Sequence of chain 1.A:
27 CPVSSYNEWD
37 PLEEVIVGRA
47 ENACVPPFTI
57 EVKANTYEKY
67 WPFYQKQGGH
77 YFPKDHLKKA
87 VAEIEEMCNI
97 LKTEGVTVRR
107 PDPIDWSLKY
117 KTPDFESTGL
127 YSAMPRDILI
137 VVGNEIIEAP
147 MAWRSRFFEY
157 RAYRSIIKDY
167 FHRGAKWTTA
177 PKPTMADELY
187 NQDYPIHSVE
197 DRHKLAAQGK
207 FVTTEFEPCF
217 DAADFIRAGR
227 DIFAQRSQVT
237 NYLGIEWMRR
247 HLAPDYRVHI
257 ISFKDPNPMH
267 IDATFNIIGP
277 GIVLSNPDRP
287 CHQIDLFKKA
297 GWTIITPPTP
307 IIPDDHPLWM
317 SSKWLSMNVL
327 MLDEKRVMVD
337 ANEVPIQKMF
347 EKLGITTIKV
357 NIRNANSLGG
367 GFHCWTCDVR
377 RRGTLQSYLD

Binding-site contacts:
Ligand atom C contacts residue SER318 of chain 1.A at 3.5 Å.
Ligand atom CA contacts residue ALA269 of chain 1.A at 4.2 Å (hydrophobic).
Ligand atom O contacts residue SER318 of chain 1.A at 2.7 Å (h-bond).
Ligand atom C contacts residue ARG285 of chain 1.A at 3.7 Å.
Ligand atom OXT contacts residue SER317 of chain 1.A at 3.2 Å.
Ligand atom CA contacts residue ARG285 of chain 1.A at 4.3 Å.
Ligand atom CA contacts residue SER317 of chain 1.A at 4.4 Å.
Ligand atom C contacts residue ALA269 of chain 1.A at 4.3 Å (hydrophobic).
Ligand atom CB contacts residue SER317 of chain 1.A at 4.2 Å.
Ligand atom OXT contacts residue SER318 of chain 1.A at 2.8 Å (h-bond).
Ligand atom O contacts residue ALA269 of chain 1.A at 3.6 Å.
Ligand atom CA contacts residue MET265 of chain 1.A at 3.6 Å (hydrophobic).
Ligand atom OXT contacts residue ARG285 of chain 1.A at 4.0 Å.
Ligand atom CB contacts residue MET265 of chain 1.A at 3.9 Å (hydrophobic).
Ligand atom N contacts residue MET265 of chain 1.A at 2.8 Å (h-bond).
Ligand atom C contacts residue SER317 of chain 1.A at 3.9 Å.
Ligand atom CB contacts residue ALA269 of chain 1.A at 3.8 Å (hydrophobic).
Ligand atom O contacts residue TRP320 of chain 1.A at 4.5 Å.
Ligand atom O contacts residue ARG285 of chain 1.A at 2.9 Å (salt-bridge).

This small molecule binds to this protein.
Small molecule (SMILES): C[C@H](N)C(=O)O